Binding-site contacts:
Ligand atom C8 contacts residue ILE135 of chain 1.C at 4.4 Å (hydrophobic).
Ligand atom C18 contacts residue LEU136 of chain 1.C at 3.8 Å (hydrophobic).
Ligand atom C19 contacts residue ILE135 of chain 1.C at 3.6 Å (hydrophobic).
Ligand atom C18 contacts residue ILE135 of chain 1.C at 3.7 Å (hydrophobic).
Ligand atom C19 contacts residue ALA132 of chain 1.C at 4.4 Å (hydrophobic).
Ligand atom C19 contacts residue ASN131 of chain 1.C at 3.8 Å.
Ligand atom C5 contacts residue ILE135 of chain 1.C at 4.4 Å (hydrophobic).

A protein and the small-molecule ligand that binds it are described below.
Small molecule (SMILES): CC(C)CCC[C@@H](C)[C@H]1CC[C@H]2[C@@H]3CC=C4C[C@@H](O)CC[C@]4(C)[C@H]3CC[C@]12C

Sequence of chain 1.C:
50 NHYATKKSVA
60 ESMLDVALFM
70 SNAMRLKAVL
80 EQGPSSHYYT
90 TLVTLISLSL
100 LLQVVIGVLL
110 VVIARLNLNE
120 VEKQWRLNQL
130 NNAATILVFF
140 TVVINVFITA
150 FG